Sequence of chain 2.D:
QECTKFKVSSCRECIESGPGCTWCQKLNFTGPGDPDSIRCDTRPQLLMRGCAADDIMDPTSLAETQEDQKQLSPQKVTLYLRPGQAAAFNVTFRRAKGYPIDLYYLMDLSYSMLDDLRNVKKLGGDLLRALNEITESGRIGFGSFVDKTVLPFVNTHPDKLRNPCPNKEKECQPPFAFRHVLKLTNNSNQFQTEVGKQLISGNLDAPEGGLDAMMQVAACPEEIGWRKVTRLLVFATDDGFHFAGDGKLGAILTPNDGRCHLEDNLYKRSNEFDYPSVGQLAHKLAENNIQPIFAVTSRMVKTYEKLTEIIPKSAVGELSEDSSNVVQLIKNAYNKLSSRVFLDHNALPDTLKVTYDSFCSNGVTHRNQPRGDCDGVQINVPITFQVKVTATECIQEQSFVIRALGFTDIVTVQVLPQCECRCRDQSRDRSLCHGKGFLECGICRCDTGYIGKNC

Binding-site contacts:
Ligand atom C3 contacts residue GLN390 of chain 2.D at 4.0 Å.
Ligand atom C1 contacts residue THR388 of chain 2.D at 4.2 Å.
Ligand atom C8 contacts residue GLN390 of chain 2.D at 3.9 Å.
Ligand atom O5 contacts residue PHE363 of chain 2.D at 4.4 Å.
Ligand atom C3 contacts residue ASN94 of chain 2.D at 3.8 Å.
Ligand atom C5 contacts residue PHE363 of chain 2.D at 3.8 Å (hydrophobic).
Ligand atom N2 contacts residue GLN390 of chain 2.D at 3.2 Å (h-bond).
Ligand atom C2 contacts residue GLN390 of chain 2.D at 4.0 Å.
Ligand atom O5 contacts residue ASN94 of chain 2.D at 2.4 Å (h-bond).
Ligand atom C6 contacts residue PHE363 of chain 2.D at 3.9 Å (hydrophobic).
Ligand atom C8 contacts residue PHE93 of chain 2.D at 4.4 Å (hydrophobic).
Ligand atom C5 contacts residue ASN94 of chain 2.D at 3.6 Å.
Ligand atom O5 contacts residue THR388 of chain 2.D at 3.9 Å.
Ligand atom C2 contacts residue ASN94 of chain 2.D at 2.4 Å.
Ligand atom C8 contacts residue ALA92 of chain 2.D at 3.7 Å (hydrophobic).
Ligand atom C4 contacts residue ASN94 of chain 2.D at 4.2 Å.
Ligand atom O7 contacts residue ASN94 of chain 2.D at 3.7 Å.
Ligand atom C7 contacts residue GLN390 of chain 2.D at 4.1 Å.
Ligand atom C1 contacts residue ASN94 of chain 2.D at 1.4 Å.
Ligand atom C7 contacts residue ASN94 of chain 2.D at 3.5 Å.
Ligand atom C1 contacts residue GLN390 of chain 2.D at 4.4 Å.
Ligand atom N2 contacts residue ASN94 of chain 2.D at 2.9 Å (h-bond).
Ligand atom C8 contacts residue ASN94 of chain 2.D at 4.5 Å.

The protein below binds the small molecule below.
Small molecule (SMILES): CC(=O)N[C@@H]1[C@@H](O)[C@H](O)[C@@H](CO)O[C@H]1O